Sequence of chain 1.A:
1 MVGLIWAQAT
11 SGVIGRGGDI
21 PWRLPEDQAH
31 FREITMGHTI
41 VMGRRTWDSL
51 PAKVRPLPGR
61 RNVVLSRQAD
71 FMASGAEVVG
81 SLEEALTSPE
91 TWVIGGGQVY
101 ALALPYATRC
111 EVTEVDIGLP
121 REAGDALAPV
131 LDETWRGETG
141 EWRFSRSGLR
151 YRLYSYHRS

Binding-site contacts:
Ligand atom C2 contacts residue ALA7 of chain 1.A at 3.6 Å (hydrophobic).
Ligand atom C8A contacts residue NDP1 of chain 1.C at 3.2 Å.
Ligand atom N1 contacts residue NDP1 of chain 1.C at 3.6 Å (h-bond).
Ligand atom NA2 contacts residue TRP6 of chain 1.A at 3.4 Å.
Ligand atom C2 contacts residue TRP6 of chain 1.A at 3.7 Å (hydrophobic).
Ligand atom OE2 contacts residue ALA29 of chain 1.A at 3.7 Å.
Ligand atom O2 contacts residue ARG32 of chain 1.A at 3.6 Å.
Ligand atom O contacts residue VAL54 of chain 1.A at 3.7 Å.
Ligand atom O2 contacts residue ARG60 of chain 1.A at 2.8 Å (salt-bridge).
Ligand atom N1 contacts residue TRP6 of chain 1.A at 3.5 Å.
Ligand atom N8 contacts residue NDP1 of chain 1.C at 3.6 Å.
Ligand atom C8A contacts residue PHE31 of chain 1.A at 3.6 Å (hydrophobic).
Ligand atom NA2 contacts residue ASP27 of chain 1.A at 3.0 Å (salt-bridge).
Ligand atom O1 contacts residue PHE31 of chain 1.A at 3.4 Å.
Ligand atom C2 contacts residue ASP27 of chain 1.A at 3.5 Å.
Ligand atom C12 contacts residue PHE31 of chain 1.A at 3.6 Å (hydrophobic).
Ligand atom C7 contacts residue PHE31 of chain 1.A at 3.8 Å (hydrophobic).
Ligand atom C14 contacts residue LEU50 of chain 1.A at 3.6 Å (hydrophobic).
Ligand atom C7 contacts residue NDP1 of chain 1.C at 3.1 Å.
Ligand atom N1 contacts residue PHE31 of chain 1.A at 3.6 Å.
Ligand atom CT contacts residue ARG32 of chain 1.A at 3.8 Å.
Ligand atom N8 contacts residue PHE31 of chain 1.A at 3.4 Å.
Ligand atom O1 contacts residue ARG60 of chain 1.A at 2.8 Å (salt-bridge).
Ligand atom O1 contacts residue ARG32 of chain 1.A at 3.5 Å.
Ligand atom OE1 contacts residue GLN28 of chain 1.A at 3.6 Å.
Ligand atom N3 contacts residue ALA7 of chain 1.A at 3.6 Å.
Ligand atom N3 contacts residue ASP27 of chain 1.A at 2.6 Å (salt-bridge).
Ligand atom NA2 contacts residue ALA7 of chain 1.A at 3.6 Å.
Ligand atom C4A contacts residue NDP1 of chain 1.C at 3.4 Å.
Ligand atom N contacts residue LEU57 of chain 1.A at 3.7 Å.
Ligand atom NA2 contacts residue THR113 of chain 1.A at 3.6 Å.
Ligand atom CG contacts residue ARG32 of chain 1.A at 3.8 Å.
Ligand atom CT contacts residue ARG60 of chain 1.A at 3.4 Å.
Ligand atom CB contacts residue GLN28 of chain 1.A at 3.8 Å.
Ligand atom C6 contacts residue NDP1 of chain 1.C at 3.4 Å.
Ligand atom N8 contacts residue ILE5 of chain 1.A at 3.7 Å.
Ligand atom C16 contacts residue GLN28 of chain 1.A at 3.4 Å.
Ligand atom C4 contacts residue ASP27 of chain 1.A at 3.5 Å.
Ligand atom O4 contacts residue ASP27 of chain 1.A at 3.5 Å (salt-bridge).
Ligand atom C7 contacts residue ILE94 of chain 1.A at 3.2 Å (hydrophobic).

The protein below binds the small molecule below.
Small molecule (SMILES): Nc1nc(=O)c2c([nH]1)NCC(CNc1ccc(C(=O)N[C@@H](CCC(=O)O)C(=O)O)cc1)=N2